Binding-site contacts:
Ligand atom O2 contacts residue ALA215 of chain 1.B at 3.3 Å.
Ligand atom O2 contacts residue ASP216 of chain 1.B at 3.8 Å.
Ligand atom C1 contacts residue GLU154 of chain 1.B at 3.8 Å.
Ligand atom O3 contacts residue LYS105 of chain 1.B at 3.9 Å.
Ligand atom N3 contacts residue ASP216 of chain 1.B at 3.2 Å (salt-bridge).
Ligand atom C14 contacts residue VAL90 of chain 1.B at 3.6 Å (hydrophobic).
Ligand atom N1 contacts residue GLU154 of chain 1.B at 2.8 Å (salt-bridge).
Ligand atom O1 contacts residue GLU154 of chain 1.B at 3.9 Å.
Ligand atom C11 contacts residue ASN203 of chain 1.B at 3.4 Å.
Ligand atom C3 contacts residue LEU205 of chain 1.B at 3.8 Å (hydrophobic).
Ligand atom C12 contacts residue ASP216 of chain 1.B at 3.4 Å.
Ligand atom C3 contacts residue MET153 of chain 1.B at 3.7 Å (hydrophobic).
Ligand atom O3 contacts residue VAL90 of chain 1.B at 3.5 Å.
Ligand atom C8 contacts residue LEU205 of chain 1.B at 3.8 Å (hydrophobic).
Ligand atom N1 contacts residue ALA103 of chain 1.B at 3.6 Å.
Ligand atom N1 contacts residue LEU205 of chain 1.B at 4.0 Å.
Ligand atom C2 contacts residue VAL137 of chain 1.B at 3.7 Å (hydrophobic).
Ligand atom C13 contacts residue ASP216 of chain 1.B at 3.7 Å.
Ligand atom C8 contacts residue ILE82 of chain 1.B at 3.6 Å (hydrophobic).
Ligand atom C7 contacts residue PHE368 of chain 1.B at 3.6 Å (hydrophobic).
Ligand atom C2 contacts residue LEU205 of chain 1.B at 4.0 Å (hydrophobic).
Ligand atom C5 contacts residue LEU205 of chain 1.B at 4.0 Å (hydrophobic).
Ligand atom C1 contacts residue LEU205 of chain 1.B at 3.6 Å (hydrophobic).
Ligand atom C2 contacts residue MET153 of chain 1.B at 3.9 Å (hydrophobic).
Ligand atom C1 contacts residue MET156 of chain 1.B at 3.6 Å (hydrophobic).
Ligand atom C8 contacts residue PHE368 of chain 1.B at 3.6 Å (hydrophobic).
Ligand atom C2 contacts residue GLU154 of chain 1.B at 3.4 Å.
Ligand atom O1 contacts residue MET156 of chain 1.B at 2.7 Å (h-bond).
Ligand atom C9 contacts residue LEU205 of chain 1.B at 3.3 Å (hydrophobic).
Ligand atom O1 contacts residue ALA103 of chain 1.B at 3.5 Å.
Ligand atom O3 contacts residue MET153 of chain 1.B at 3.8 Å.
Ligand atom O1 contacts residue TYR155 of chain 1.B at 3.1 Å.
Ligand atom C1 contacts residue ALA103 of chain 1.B at 3.5 Å (hydrophobic).
Ligand atom C13 contacts residue LYS105 of chain 1.B at 4.0 Å.
Ligand atom C4 contacts residue LEU205 of chain 1.B at 3.4 Å (hydrophobic).
Ligand atom C11 contacts residue ASP216 of chain 1.B at 3.5 Å.
Ligand atom C12 contacts residue ASN203 of chain 1.B at 4.0 Å.
Ligand atom C11 contacts residue ASP202 of chain 1.B at 3.6 Å.
Ligand atom N1 contacts residue MET156 of chain 1.B at 3.8 Å.
Ligand atom C10 contacts residue ASP202 of chain 1.B at 3.6 Å.

Sequence of chain 1.B:
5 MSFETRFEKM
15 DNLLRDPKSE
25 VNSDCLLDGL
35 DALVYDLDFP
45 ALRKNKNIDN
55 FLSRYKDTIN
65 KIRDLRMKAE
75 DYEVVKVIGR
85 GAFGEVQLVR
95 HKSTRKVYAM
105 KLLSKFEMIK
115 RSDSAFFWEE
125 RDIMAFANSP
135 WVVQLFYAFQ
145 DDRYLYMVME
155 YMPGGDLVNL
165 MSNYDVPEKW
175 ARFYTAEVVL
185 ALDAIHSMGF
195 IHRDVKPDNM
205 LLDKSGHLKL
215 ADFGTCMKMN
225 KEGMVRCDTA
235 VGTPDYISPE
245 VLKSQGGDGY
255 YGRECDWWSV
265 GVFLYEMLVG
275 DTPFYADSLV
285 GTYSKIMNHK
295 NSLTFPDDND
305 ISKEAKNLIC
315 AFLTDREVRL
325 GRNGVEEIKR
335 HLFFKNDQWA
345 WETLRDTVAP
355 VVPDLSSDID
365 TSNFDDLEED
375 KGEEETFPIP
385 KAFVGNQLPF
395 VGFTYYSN

The small molecule below binds the protein below.
Small molecule (SMILES): O=S(=O)(c1cccc2c(O)nccc12)N1CCCNCC1